The protein below binds the small molecule below.
Small molecule (SMILES): CC(=O)N[C@@H]1[C@@H](O)[C@H](O)[C@@H](CO)O[C@H]1O

Binding-site contacts:
Ligand atom C8 contacts residue ASN529 of chain 1.D at 4.3 Å.
Ligand atom C8 contacts residue LYS399 of chain 1.D at 3.9 Å.
Ligand atom C1 contacts residue ASN529 of chain 1.D at 1.4 Å.
Ligand atom C3 contacts residue ASN529 of chain 1.D at 3.8 Å.
Ligand atom C8 contacts residue ASP526 of chain 1.D at 3.6 Å.
Ligand atom O5 contacts residue ASN529 of chain 1.D at 2.4 Å (h-bond).
Ligand atom C5 contacts residue ASN529 of chain 1.D at 3.7 Å.
Ligand atom C7 contacts residue ASN529 of chain 1.D at 3.2 Å.
Ligand atom C7 contacts residue SER403 of chain 1.D at 4.0 Å.
Ligand atom C2 contacts residue ASN529 of chain 1.D at 2.4 Å.
Ligand atom C2 contacts residue SER403 of chain 1.D at 4.3 Å.
Ligand atom C4 contacts residue ASN529 of chain 1.D at 4.2 Å.
Ligand atom O7 contacts residue ASN529 of chain 1.D at 3.4 Å (h-bond).
Ligand atom N2 contacts residue SER403 of chain 1.D at 3.4 Å (h-bond).
Ligand atom N2 contacts residue ASN529 of chain 1.D at 2.8 Å (h-bond).
Ligand atom C8 contacts residue SER403 of chain 1.D at 3.7 Å.
Ligand atom C3 contacts residue SER403 of chain 1.D at 4.0 Å.
Ligand atom O3 contacts residue SER403 of chain 1.D at 4.0 Å.

Sequence of chain 1.D:
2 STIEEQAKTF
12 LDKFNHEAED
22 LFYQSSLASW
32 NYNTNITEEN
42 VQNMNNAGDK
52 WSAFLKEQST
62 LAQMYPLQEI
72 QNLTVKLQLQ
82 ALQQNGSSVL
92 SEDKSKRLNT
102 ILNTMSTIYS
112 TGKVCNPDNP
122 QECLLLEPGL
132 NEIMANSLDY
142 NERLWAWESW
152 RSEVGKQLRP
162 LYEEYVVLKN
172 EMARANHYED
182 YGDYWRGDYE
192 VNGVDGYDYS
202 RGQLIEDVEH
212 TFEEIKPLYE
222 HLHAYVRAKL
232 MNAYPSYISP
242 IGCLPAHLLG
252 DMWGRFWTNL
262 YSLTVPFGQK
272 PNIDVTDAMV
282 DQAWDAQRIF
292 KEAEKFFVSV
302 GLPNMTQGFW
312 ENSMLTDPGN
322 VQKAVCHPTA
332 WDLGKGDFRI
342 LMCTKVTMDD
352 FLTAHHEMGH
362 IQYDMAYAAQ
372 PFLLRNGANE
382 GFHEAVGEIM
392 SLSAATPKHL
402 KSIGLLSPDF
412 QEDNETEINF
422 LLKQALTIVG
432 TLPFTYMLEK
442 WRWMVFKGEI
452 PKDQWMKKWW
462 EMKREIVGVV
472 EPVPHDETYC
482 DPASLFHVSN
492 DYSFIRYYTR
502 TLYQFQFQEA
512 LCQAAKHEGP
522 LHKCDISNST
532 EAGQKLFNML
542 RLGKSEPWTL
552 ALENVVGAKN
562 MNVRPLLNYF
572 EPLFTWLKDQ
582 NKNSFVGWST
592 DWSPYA